This protein binds this small molecule.
Small molecule (SMILES): CC(=O)N[C@@H]1[C@@H](O)[C@H](O)[C@@H](CO)O[C@H]1O

Binding-site contacts:
Ligand atom C4 contacts residue THR206 of chain 1.A at 4.2 Å.
Ligand atom O3 contacts residue THR206 of chain 1.A at 4.3 Å.
Ligand atom C6 contacts residue THR206 of chain 1.A at 4.5 Å.
Ligand atom C2 contacts residue ASN204 of chain 1.A at 2.5 Å.
Ligand atom O7 contacts residue ASN204 of chain 1.A at 4.3 Å.
Ligand atom C4 contacts residue ASN204 of chain 1.A at 4.3 Å.
Ligand atom N2 contacts residue ASN204 of chain 1.A at 2.9 Å (h-bond).
Ligand atom C5 contacts residue ASN204 of chain 1.A at 3.7 Å.
Ligand atom O5 contacts residue ASN204 of chain 1.A at 2.4 Å (h-bond).
Ligand atom C3 contacts residue ASN204 of chain 1.A at 3.8 Å.
Ligand atom C1 contacts residue THR206 of chain 1.A at 4.4 Å.
Ligand atom O5 contacts residue THR206 of chain 1.A at 4.2 Å.
Ligand atom C3 contacts residue THR206 of chain 1.A at 4.3 Å.
Ligand atom C7 contacts residue ASN204 of chain 1.A at 4.1 Å.
Ligand atom C1 contacts residue ASN204 of chain 1.A at 1.4 Å.
Ligand atom O7 contacts residue THR206 of chain 1.A at 4.2 Å.
Ligand atom C2 contacts residue THR206 of chain 1.A at 3.8 Å.

Sequence of chain 1.A:
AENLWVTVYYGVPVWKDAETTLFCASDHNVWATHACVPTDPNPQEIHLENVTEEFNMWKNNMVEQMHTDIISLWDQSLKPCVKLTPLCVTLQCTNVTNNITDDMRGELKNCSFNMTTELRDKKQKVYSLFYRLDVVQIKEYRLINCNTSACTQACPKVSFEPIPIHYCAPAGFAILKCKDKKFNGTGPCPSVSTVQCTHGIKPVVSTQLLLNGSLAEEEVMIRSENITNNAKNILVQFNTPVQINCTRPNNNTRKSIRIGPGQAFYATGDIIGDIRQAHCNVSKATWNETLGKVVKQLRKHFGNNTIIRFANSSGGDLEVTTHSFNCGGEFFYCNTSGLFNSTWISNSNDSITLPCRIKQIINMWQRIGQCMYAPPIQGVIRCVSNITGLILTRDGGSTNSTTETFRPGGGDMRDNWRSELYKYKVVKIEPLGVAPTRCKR